Binding-site contacts:
Ligand atom N2 contacts residue ASN801 of chain 1.A at 2.9 Å (h-bond).
Ligand atom C2 contacts residue SER803 of chain 1.A at 4.3 Å.
Ligand atom O6 contacts residue ASN801 of chain 1.A at 4.5 Å.
Ligand atom C5 contacts residue GLN804 of chain 1.A at 3.6 Å.
Ligand atom C5 contacts residue SER803 of chain 1.A at 3.5 Å.
Ligand atom C5 contacts residue ASN801 of chain 1.A at 3.6 Å.
Ligand atom O5 contacts residue GLN804 of chain 1.A at 4.2 Å.
Ligand atom O6 contacts residue GLN804 of chain 1.A at 4.0 Å.
Ligand atom C6 contacts residue SER803 of chain 1.A at 4.5 Å.
Ligand atom O7 contacts residue ASN801 of chain 1.A at 3.6 Å (h-bond).
Ligand atom C1 contacts residue ASN801 of chain 1.A at 1.4 Å.
Ligand atom O5 contacts residue SER803 of chain 1.A at 3.5 Å (h-bond).
Ligand atom O5 contacts residue ASN801 of chain 1.A at 2.3 Å (h-bond).
Ligand atom C4 contacts residue ASN801 of chain 1.A at 4.2 Å.
Ligand atom C1 contacts residue SER803 of chain 1.A at 3.3 Å.
Ligand atom C3 contacts residue SER803 of chain 1.A at 4.4 Å.
Ligand atom C7 contacts residue ASN801 of chain 1.A at 3.5 Å.
Ligand atom C2 contacts residue ASN801 of chain 1.A at 2.5 Å.
Ligand atom C6 contacts residue GLN804 of chain 1.A at 3.2 Å.
Ligand atom C8 contacts residue GLN804 of chain 1.A at 4.2 Å.
Ligand atom C3 contacts residue ASN801 of chain 1.A at 3.8 Å.

A small-molecule ligand and the protein it binds are described below.
Small molecule (SMILES): CC(=O)N[C@H]1[C@H](O[C@H]2[C@H](O)[C@@H](NC(C)=O)CO[C@@H]2CO)O[C@H](CO)[C@@H](O)[C@@H]1O

Sequence of chain 1.A:
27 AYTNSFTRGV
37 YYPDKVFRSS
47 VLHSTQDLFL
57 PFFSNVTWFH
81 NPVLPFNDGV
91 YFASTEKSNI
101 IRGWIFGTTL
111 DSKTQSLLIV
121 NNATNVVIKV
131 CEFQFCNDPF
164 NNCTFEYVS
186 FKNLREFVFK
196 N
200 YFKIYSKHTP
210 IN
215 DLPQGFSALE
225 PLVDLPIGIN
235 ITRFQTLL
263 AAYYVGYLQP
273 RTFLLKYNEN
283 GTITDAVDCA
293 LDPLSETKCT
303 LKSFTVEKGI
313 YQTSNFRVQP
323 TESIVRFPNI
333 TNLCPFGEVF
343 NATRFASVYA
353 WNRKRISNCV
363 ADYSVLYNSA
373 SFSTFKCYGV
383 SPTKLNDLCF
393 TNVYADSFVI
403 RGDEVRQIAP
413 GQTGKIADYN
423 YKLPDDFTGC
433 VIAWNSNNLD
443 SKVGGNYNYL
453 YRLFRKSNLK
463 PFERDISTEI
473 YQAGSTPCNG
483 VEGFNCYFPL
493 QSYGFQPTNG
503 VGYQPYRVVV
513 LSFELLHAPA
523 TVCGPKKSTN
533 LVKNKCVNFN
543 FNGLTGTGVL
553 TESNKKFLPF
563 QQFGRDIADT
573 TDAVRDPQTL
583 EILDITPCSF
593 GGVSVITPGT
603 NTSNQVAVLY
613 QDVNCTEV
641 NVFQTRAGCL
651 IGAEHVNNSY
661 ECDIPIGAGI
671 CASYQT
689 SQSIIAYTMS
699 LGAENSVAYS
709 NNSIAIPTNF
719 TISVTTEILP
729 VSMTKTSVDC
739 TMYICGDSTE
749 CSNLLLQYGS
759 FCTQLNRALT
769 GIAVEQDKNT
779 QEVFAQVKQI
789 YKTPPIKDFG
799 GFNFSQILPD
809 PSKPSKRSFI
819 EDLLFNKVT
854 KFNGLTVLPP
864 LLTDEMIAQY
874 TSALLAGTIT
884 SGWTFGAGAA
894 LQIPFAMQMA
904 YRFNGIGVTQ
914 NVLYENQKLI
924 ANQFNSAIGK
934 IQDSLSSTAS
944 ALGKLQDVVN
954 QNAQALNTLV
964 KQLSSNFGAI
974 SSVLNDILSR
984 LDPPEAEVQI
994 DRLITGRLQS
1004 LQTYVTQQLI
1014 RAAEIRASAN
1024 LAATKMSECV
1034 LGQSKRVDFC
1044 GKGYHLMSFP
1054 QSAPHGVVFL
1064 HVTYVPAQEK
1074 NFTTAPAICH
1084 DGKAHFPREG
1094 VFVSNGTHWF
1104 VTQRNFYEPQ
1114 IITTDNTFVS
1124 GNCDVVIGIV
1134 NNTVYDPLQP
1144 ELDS